This protein binds this small molecule.
Small molecule (SMILES): O=c1[nH]cnc2c1ncn2[C@@H]1O[C@H](COP(=O)(O)O)[C@@H](O)[C@H]1O

Binding-site contacts:
Ligand atom C2 contacts residue CYS336 of chain 1.A at 1.8 Å (hydrophobic).
Ligand atom N7 contacts residue ILE335 of chain 1.A at 3.6 Å.
Ligand atom O2' contacts residue ARG327 of chain 1.A at 3.0 Å (salt-bridge).
Ligand atom O2P contacts residue SER393 of chain 1.A at 3.6 Å.
Ligand atom C4 contacts residue NAD1 of chain 1.J at 3.5 Å.
Ligand atom O1P contacts residue TYR416 of chain 1.A at 2.8 Å (h-bond).
Ligand atom O3P contacts residue GLY370 of chain 1.A at 3.3 Å.
Ligand atom O3P contacts residue GLY371 of chain 1.A at 3.4 Å (h-bond).
Ligand atom C1' contacts residue NAD1 of chain 1.J at 3.5 Å.
Ligand atom O2' contacts residue ASP369 of chain 1.A at 2.4 Å (salt-bridge).
Ligand atom P contacts residue SER334 of chain 1.A at 3.5 Å.
Ligand atom O3' contacts residue MET390 of chain 1.A at 3.5 Å (h-bond).
Ligand atom N7 contacts residue MET419 of chain 1.A at 3.2 Å (h-bond).
Ligand atom C2 contacts residue NAD1 of chain 1.J at 3.4 Å.
Ligand atom O3' contacts residue SER73 of chain 1.A at 3.5 Å.
Ligand atom C2' contacts residue ARG327 of chain 1.A at 3.4 Å.
Ligand atom O1P contacts residue GLY392 of chain 1.A at 3.3 Å.
Ligand atom N1 contacts residue GLN446 of chain 1.A at 2.4 Å (h-bond).
Ligand atom O1P contacts residue SER334 of chain 1.A at 2.7 Å (h-bond).
Ligand atom O6 contacts residue GLY420 of chain 1.A at 2.5 Å (h-bond).
Ligand atom O6 contacts residue MET419 of chain 1.A at 3.0 Å (h-bond).
Ligand atom N3 contacts residue NAD1 of chain 1.J at 3.4 Å.
Ligand atom O1P contacts residue SER393 of chain 1.A at 2.6 Å (h-bond).
Ligand atom O2' contacts residue NAD1 of chain 1.J at 3.6 Å (h-bond).
Ligand atom C2' contacts residue ASP369 of chain 1.A at 3.5 Å.
Ligand atom O6 contacts residue GLN446 of chain 1.A at 3.5 Å (h-bond).
Ligand atom O3' contacts residue ASP369 of chain 1.A at 2.9 Å (salt-bridge).
Ligand atom C6 contacts residue GLN446 of chain 1.A at 3.4 Å.
Ligand atom C6 contacts residue GLY420 of chain 1.A at 3.5 Å.
Ligand atom O3P contacts residue GLY333 of chain 1.A at 3.3 Å.
Ligand atom N1 contacts residue CYS336 of chain 1.A at 3.1 Å (h-bond).
Ligand atom O3' contacts residue ARG327 of chain 1.A at 3.0 Å (salt-bridge).
Ligand atom C2 contacts residue GLN446 of chain 1.A at 3.3 Å.
Ligand atom N3 contacts residue CYS336 of chain 1.A at 1.4 Å (h-bond).
Ligand atom O6 contacts residue GLY418 of chain 1.A at 3.5 Å.
Ligand atom O2P contacts residue GLY370 of chain 1.A at 3.6 Å.
Ligand atom C4 contacts residue CYS336 of chain 1.A at 2.7 Å (hydrophobic).
Ligand atom O3P contacts residue SER334 of chain 1.A at 2.5 Å (h-bond).
Ligand atom O2P contacts residue GLY392 of chain 1.A at 2.7 Å (h-bond).
Ligand atom C5 contacts residue ILE335 of chain 1.A at 3.5 Å (hydrophobic).

Sequence of chain 1.A:
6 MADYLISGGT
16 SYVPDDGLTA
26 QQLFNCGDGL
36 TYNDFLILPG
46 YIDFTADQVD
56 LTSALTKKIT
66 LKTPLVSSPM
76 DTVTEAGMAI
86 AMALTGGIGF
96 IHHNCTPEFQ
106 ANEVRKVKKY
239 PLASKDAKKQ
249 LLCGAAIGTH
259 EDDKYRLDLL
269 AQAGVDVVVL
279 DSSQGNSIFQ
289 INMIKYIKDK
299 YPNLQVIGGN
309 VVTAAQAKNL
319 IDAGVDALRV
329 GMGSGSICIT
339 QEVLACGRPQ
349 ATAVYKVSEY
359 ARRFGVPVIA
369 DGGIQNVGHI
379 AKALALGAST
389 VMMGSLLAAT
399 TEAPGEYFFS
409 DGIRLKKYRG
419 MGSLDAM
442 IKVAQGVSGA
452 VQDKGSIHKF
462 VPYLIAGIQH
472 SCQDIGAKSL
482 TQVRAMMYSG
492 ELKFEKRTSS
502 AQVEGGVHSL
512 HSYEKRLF